The protein below binds the small molecule below.
Small molecule (SMILES): Nc1nc(=O)n([C@@H]2CS[C@H](COP(=O)(O)OP(=O)(O)OP(=O)(O)O)O2)cc1F

Binding-site contacts:
Ligand atom CAX contacts residue TYR262 of chain 1.E at 3.3 Å (hydrophobic).
Ligand atom OAR contacts residue CA1 of chain 1.BA at 3.6 Å.
Ligand atom CAU contacts residue DC6 of chain 1.G at 3.7 Å.
Ligand atom OAF contacts residue ASP184 of chain 1.E at 3.3 Å (salt-bridge).
Ligand atom OAQ contacts residue SER174 of chain 1.E at 3.6 Å.
Ligand atom OAE contacts residue ASP186 of chain 1.E at 3.6 Å.
Ligand atom OAC contacts residue CYS182 of chain 1.E at 3.6 Å.
Ligand atom OAE contacts residue GLY173 of chain 1.E at 3.4 Å.
Ligand atom PAZ contacts residue CA1 of chain 1.BA at 3.6 Å.
Ligand atom OAD contacts residue ASP186 of chain 1.E at 3.3 Å (salt-bridge).
Ligand atom PAZ contacts residue SER174 of chain 1.E at 3.7 Å.
Ligand atom OAI contacts residue ARG177 of chain 1.E at 2.9 Å (salt-bridge).
Ligand atom PAZ contacts residue ARG143 of chain 1.E at 3.7 Å.
Ligand atom OAG contacts residue ARG143 of chain 1.E at 3.0 Å (salt-bridge).
Ligand atom OAP contacts residue TYR262 of chain 1.E at 3.5 Å (h-bond).
Ligand atom CAX contacts residue ASN270 of chain 1.E at 3.6 Å.
Ligand atom PBA contacts residue CA1 of chain 1.BA at 3.3 Å.
Ligand atom PAZ contacts residue GLY183 of chain 1.E at 3.6 Å.
Ligand atom OAE contacts residue SER174 of chain 1.E at 3.0 Å (h-bond).
Ligand atom PBA contacts residue CA1 of chain 1.CA at 3.8 Å.
Ligand atom FAJ contacts residue DC6 of chain 1.G at 3.5 Å.
Ligand atom OAC contacts residue ARG143 of chain 1.E at 3.0 Å (salt-bridge).
Ligand atom OAB contacts residue ASN270 of chain 1.E at 3.0 Å (h-bond).
Ligand atom CAT contacts residue ALA267 of chain 1.E at 3.7 Å (hydrophobic).
Ligand atom CAW contacts residue PHE263 of chain 1.E at 3.4 Å (hydrophobic).
Ligand atom NAA contacts residue DC6 of chain 1.G at 3.2 Å.
Ligand atom OAB contacts residue TYR262 of chain 1.E at 3.2 Å.
Ligand atom OAD contacts residue ASP184 of chain 1.E at 3.2 Å (salt-bridge).
Ligand atom OAD contacts residue CA1 of chain 1.CA at 2.4 Å.
Ligand atom PBB contacts residue CA1 of chain 1.BA at 3.4 Å.
Ligand atom OAD contacts residue CA1 of chain 1.BA at 2.3 Å.
Ligand atom OAE contacts residue CA1 of chain 1.BA at 2.3 Å.
Ligand atom OAC contacts residue GLY183 of chain 1.E at 2.9 Å (h-bond).
Ligand atom CAU contacts residue ALA267 of chain 1.E at 3.7 Å (hydrophobic).
Ligand atom CAT contacts residue DC6 of chain 1.G at 3.8 Å.
Ligand atom OAC contacts residue SER174 of chain 1.E at 2.5 Å (h-bond).
Ligand atom CAW contacts residue TYR262 of chain 1.E at 3.6 Å (hydrophobic).
Ligand atom OAF contacts residue CA1 of chain 1.BA at 2.4 Å.
Ligand atom CAK contacts residue DC6 of chain 1.G at 3.5 Å.
Ligand atom CAM contacts residue TYR262 of chain 1.E at 3.3 Å (hydrophobic).

Sequence of chain 1.E:
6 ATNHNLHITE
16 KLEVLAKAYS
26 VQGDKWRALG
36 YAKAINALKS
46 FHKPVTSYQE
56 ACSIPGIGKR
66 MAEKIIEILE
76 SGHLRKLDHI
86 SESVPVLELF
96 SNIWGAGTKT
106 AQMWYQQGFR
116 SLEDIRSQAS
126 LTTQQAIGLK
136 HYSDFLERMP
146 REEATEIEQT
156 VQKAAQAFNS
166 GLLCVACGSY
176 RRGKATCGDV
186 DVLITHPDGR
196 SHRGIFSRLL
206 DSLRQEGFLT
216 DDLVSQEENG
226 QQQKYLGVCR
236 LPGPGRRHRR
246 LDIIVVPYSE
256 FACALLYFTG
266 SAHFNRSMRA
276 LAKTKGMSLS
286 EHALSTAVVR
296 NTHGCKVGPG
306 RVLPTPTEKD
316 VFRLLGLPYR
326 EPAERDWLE